Binding-site contacts:
Ligand atom O61 contacts residue ARG143 of chain 3.A at 3.6 Å.
Ligand atom O49 contacts residue TRP274 of chain 1.A at 3.5 Å.
Ligand atom O6 contacts residue GLU449 of chain 3.A at 3.1 Å (salt-bridge).
Ligand atom O5 contacts residue PRO146 of chain 3.A at 3.6 Å.
Ligand atom C18 contacts residue GLY145 of chain 3.A at 3.9 Å.
Ligand atom C19 contacts residue VAL149 of chain 3.A at 4.1 Å (hydrophobic).
Ligand atom C4 contacts residue TRP281 of chain 1.A at 3.8 Å (hydrophobic).
Ligand atom C43 contacts residue PHE152 of chain 3.A at 4.1 Å (hydrophobic).
Ligand atom C34 contacts residue MET148 of chain 3.A at 4.2 Å (hydrophobic).
Ligand atom C11 contacts residue PRO450 of chain 3.A at 4.2 Å (hydrophobic).
Ligand atom C57 contacts residue ARG143 of chain 3.A at 3.6 Å.
Ligand atom O61 contacts residue GLU449 of chain 3.A at 2.7 Å (salt-bridge).
Ligand atom C2 contacts residue TRP274 of chain 1.A at 3.5 Å (hydrophobic).
Ligand atom C28 contacts residue VAL149 of chain 3.A at 4.0 Å (hydrophobic).
Ligand atom O6 contacts residue PRO450 of chain 3.A at 2.9 Å (h-bond).
Ligand atom C1 contacts residue TRP274 of chain 1.A at 3.5 Å (hydrophobic).
Ligand atom C11 contacts residue GLU449 of chain 3.A at 3.3 Å.
Ligand atom O61 contacts residue LEU144 of chain 3.A at 3.5 Å (h-bond).
Ligand atom C10 contacts residue GLY279 of chain 1.A at 4.0 Å.
Ligand atom O3 contacts residue GLY279 of chain 1.A at 4.1 Å.
Ligand atom O16 contacts residue GLY145 of chain 3.A at 4.1 Å.
Ligand atom C9 contacts residue GLU449 of chain 3.A at 3.8 Å.
Ligand atom C18 contacts residue PRO146 of chain 3.A at 4.2 Å (hydrophobic).
Ligand atom O2 contacts residue ASP452 of chain 3.A at 4.0 Å.
Ligand atom C22 contacts residue VAL149 of chain 3.A at 3.6 Å (hydrophobic).
Ligand atom C11 contacts residue ARG143 of chain 3.A at 3.3 Å.
Ligand atom O61 contacts residue PRO146 of chain 3.A at 3.5 Å.
Ligand atom C22 contacts residue GLY145 of chain 3.A at 3.3 Å.
Ligand atom O61 contacts residue GLY145 of chain 3.A at 3.3 Å (h-bond).
Ligand atom C43 contacts residue PHE74 of chain 3.A at 4.1 Å (hydrophobic).
Ligand atom O1 contacts residue GLU449 of chain 3.A at 3.3 Å (salt-bridge).
Ligand atom O5 contacts residue GLY145 of chain 3.A at 3.5 Å.
Ligand atom C57 contacts residue PRO146 of chain 3.A at 3.7 Å (hydrophobic).
Ligand atom C57 contacts residue GLU449 of chain 3.A at 3.4 Å.
Ligand atom O61 contacts residue TRP281 of chain 1.A at 3.5 Å (h-bond).
Ligand atom O55 contacts residue TRP274 of chain 1.A at 3.4 Å.
Ligand atom O6 contacts residue ARG143 of chain 3.A at 3.5 Å.
Ligand atom C5 contacts residue GLY279 of chain 1.A at 4.1 Å.
Ligand atom O16 contacts residue TRP281 of chain 1.A at 4.2 Å.
Ligand atom O5 contacts residue TRP281 of chain 1.A at 3.9 Å.

Sequence of chain 3.A:
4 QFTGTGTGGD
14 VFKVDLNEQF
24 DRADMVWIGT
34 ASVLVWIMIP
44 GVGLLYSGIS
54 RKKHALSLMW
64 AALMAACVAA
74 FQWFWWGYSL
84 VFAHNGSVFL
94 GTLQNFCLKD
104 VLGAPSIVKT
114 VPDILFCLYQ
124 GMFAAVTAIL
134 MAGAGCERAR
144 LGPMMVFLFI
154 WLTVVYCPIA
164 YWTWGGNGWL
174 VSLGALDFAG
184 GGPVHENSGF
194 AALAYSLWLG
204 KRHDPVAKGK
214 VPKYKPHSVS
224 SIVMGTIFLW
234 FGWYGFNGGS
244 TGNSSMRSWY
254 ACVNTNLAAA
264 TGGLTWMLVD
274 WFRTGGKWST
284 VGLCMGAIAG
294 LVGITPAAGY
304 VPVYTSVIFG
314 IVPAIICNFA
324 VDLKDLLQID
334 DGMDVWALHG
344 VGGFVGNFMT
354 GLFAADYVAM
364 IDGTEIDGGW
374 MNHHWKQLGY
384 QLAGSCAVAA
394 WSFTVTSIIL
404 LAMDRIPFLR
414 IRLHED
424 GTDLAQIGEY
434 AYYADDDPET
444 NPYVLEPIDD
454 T

Sequence of chain 1.A:
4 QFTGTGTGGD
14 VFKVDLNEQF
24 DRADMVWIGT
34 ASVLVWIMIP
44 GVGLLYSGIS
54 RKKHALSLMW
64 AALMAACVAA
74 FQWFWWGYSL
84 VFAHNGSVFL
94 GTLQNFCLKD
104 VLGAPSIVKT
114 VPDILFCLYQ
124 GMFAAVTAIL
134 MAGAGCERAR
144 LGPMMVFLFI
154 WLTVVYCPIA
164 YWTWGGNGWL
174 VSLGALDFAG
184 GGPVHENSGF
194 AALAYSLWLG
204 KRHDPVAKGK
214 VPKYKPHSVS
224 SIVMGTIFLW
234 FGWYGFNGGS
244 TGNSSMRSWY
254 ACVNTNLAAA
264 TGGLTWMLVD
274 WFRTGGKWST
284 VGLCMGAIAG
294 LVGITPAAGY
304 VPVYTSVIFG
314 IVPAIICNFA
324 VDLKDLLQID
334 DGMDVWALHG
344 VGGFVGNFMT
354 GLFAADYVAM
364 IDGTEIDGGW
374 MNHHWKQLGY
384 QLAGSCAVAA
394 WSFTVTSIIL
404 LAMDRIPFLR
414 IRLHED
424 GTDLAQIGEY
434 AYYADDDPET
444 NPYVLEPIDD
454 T

This small molecule binds to this protein.
Small molecule (SMILES): CCCCCCCCCCO[C@@H]1O[C@H](CO)[C@@H](O[C@H]2O[C@H](CO)[C@@H](O)[C@H](O)[C@H]2O)[C@H](O)[C@H]1O